Sequence of chain 3.B:
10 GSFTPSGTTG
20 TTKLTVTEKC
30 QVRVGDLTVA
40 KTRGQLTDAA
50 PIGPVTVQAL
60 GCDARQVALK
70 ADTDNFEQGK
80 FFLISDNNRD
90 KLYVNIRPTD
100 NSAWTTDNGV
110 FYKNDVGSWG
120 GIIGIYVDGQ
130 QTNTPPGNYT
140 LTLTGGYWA

The small molecule below binds the protein below.
Small molecule (SMILES): O=C(N[C@H](CO)[C@H](O)c1ccc([N+](=O)[O-])cc1)C(Cl)Cl

Binding-site contacts:
Ligand atom O4 contacts residue BRX1 of chain 3.Q at 1.2 Å (h-bond).
Ligand atom C6 contacts residue BRX1 of chain 3.Q at 0.1 Å.
Ligand atom O9A contacts residue BRX1 of chain 3.Q at 0.3 Å (h-bond).
Ligand atom O9A contacts residue PRO53 of chain 3.B at 4.1 Å.
Ligand atom CL2 contacts residue BRX1 of chain 3.Q at 0.4 Å.
Ligand atom O9B contacts residue ILE121 of chain 3.B at 3.7 Å.
Ligand atom CL1 contacts residue PRO50 of chain 3.B at 3.9 Å.
Ligand atom C5 contacts residue BRX1 of chain 3.Q at 0.2 Å.
Ligand atom O5 contacts residue BRX1 of chain 3.Q at 0.4 Å (h-bond).
Ligand atom C7 contacts residue BRX1 of chain 3.Q at 0.2 Å.
Ligand atom CL1 contacts residue TYR125 of chain 3.B at 3.9 Å.
Ligand atom N2 contacts residue BRX1 of chain 3.Q at 0.4 Å (h-bond).
Ligand atom C3 contacts residue BRX1 of chain 3.Q at 0.1 Å.
Ligand atom CL2 contacts residue GLY123 of chain 3.B at 3.7 Å.
Ligand atom C9 contacts residue BRX1 of chain 3.Q at 0.1 Å.
Ligand atom CL1 contacts residue GLY123 of chain 3.B at 3.7 Å.
Ligand atom C11 contacts residue BRX1 of chain 3.Q at 0.2 Å.
Ligand atom CL1 contacts residue BRX1 of chain 3.Q at 0.1 Å.
Ligand atom CL1 contacts residue ILE51 of chain 3.B at 4.0 Å.
Ligand atom C8 contacts residue BRX1 of chain 3.Q at 0.2 Å.
Ligand atom CL2 contacts residue TYR125 of chain 3.B at 4.1 Å.
Ligand atom O2 contacts residue GLY52 of chain 3.B at 4.0 Å.
Ligand atom CL2 contacts residue ILE121 of chain 3.B at 4.0 Å.
Ligand atom CL1 contacts residue PRO53 of chain 3.B at 4.0 Å.
Ligand atom C1 contacts residue TYR125 of chain 3.B at 3.5 Å (hydrophobic).
Ligand atom O2 contacts residue BRX1 of chain 3.Q at 0.5 Å (h-bond).
Ligand atom CL1 contacts residue ILE124 of chain 3.B at 3.4 Å.
Ligand atom C2 contacts residue BRX1 of chain 3.Q at 0.1 Å.
Ligand atom O2 contacts residue PRO53 of chain 3.B at 3.9 Å.
Ligand atom C1 contacts residue BRX1 of chain 3.Q at 0.2 Å.
Ligand atom CL1 contacts residue GLY52 of chain 3.B at 3.3 Å.
Ligand atom C10 contacts residue BRX1 of chain 3.Q at 0.2 Å.
Ligand atom C4 contacts residue BRX1 of chain 3.Q at 0.6 Å.
Ligand atom CL2 contacts residue PRO53 of chain 3.B at 3.4 Å.
Ligand atom N9 contacts residue BRX1 of chain 3.Q at 0.2 Å (h-bond).
Ligand atom O9B contacts residue BRX1 of chain 3.Q at 0.3 Å (h-bond).
Ligand atom CL2 contacts residue THR98 of chain 3.B at 4.1 Å.
Ligand atom C10 contacts residue PRO53 of chain 3.B at 3.9 Å (hydrophobic).
Ligand atom O2 contacts residue PRO50 of chain 3.B at 3.7 Å.
Ligand atom C2 contacts residue PRO50 of chain 3.B at 4.0 Å (hydrophobic).